Sequence of chain 1.B:
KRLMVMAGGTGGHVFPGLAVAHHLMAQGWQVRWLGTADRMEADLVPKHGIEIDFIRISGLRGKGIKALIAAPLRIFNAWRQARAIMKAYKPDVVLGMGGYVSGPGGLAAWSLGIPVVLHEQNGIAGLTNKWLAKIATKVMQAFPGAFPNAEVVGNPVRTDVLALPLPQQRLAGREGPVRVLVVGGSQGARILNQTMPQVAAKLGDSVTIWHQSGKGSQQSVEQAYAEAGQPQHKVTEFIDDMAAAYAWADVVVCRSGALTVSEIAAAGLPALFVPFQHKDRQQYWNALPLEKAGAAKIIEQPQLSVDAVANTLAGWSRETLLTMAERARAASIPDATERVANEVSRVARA

Binding-site contacts:
Ligand atom C2' contacts residue SER192 of chain 1.B at 3.6 Å.
Ligand atom O2' contacts residue ARG164 of chain 1.B at 2.9 Å (salt-bridge).
Ligand atom O7' contacts residue GLN193 of chain 1.B at 3.2 Å.
Ligand atom O2 contacts residue PHE244 of chain 1.B at 3.3 Å.
Ligand atom C7' contacts residue GLN193 of chain 1.B at 3.6 Å.
Ligand atom C2 contacts residue PHE244 of chain 1.B at 3.2 Å (hydrophobic).
Ligand atom O2' contacts residue GLU269 of chain 1.B at 2.7 Å (salt-bridge).
Ligand atom O4 contacts residue GLN218 of chain 1.B at 3.2 Å.
Ligand atom O5' contacts residue SER192 of chain 1.B at 3.4 Å (h-bond).
Ligand atom N3 contacts residue PHE244 of chain 1.B at 3.2 Å.
Ligand atom O3B contacts residue GLU269 of chain 1.B at 2.4 Å (salt-bridge).
Ligand atom O2B contacts residue GLY191 of chain 1.B at 3.2 Å.
Ligand atom N3 contacts residue ILE245 of chain 1.B at 2.9 Å (h-bond).
Ligand atom O6' contacts residue GLY17 of chain 1.B at 3.1 Å.
Ligand atom O4' contacts residue THR16 of chain 1.B at 3.0 Å (h-bond).
Ligand atom O2A contacts residue GLY263 of chain 1.B at 3.5 Å.
Ligand atom C5B contacts residue THR266 of chain 1.B at 3.1 Å.
Ligand atom O2 contacts residue ILE245 of chain 1.B at 3.6 Å.
Ligand atom O4' contacts residue GLY18 of chain 1.B at 2.9 Å (h-bond).
Ligand atom C8' contacts residue GLN193 of chain 1.B at 3.3 Å.
Ligand atom C2B contacts residue GLU269 of chain 1.B at 3.3 Å.
Ligand atom O2A contacts residue THR266 of chain 1.B at 2.7 Å (h-bond).
Ligand atom C1' contacts residue SER192 of chain 1.B at 2.9 Å.
Ligand atom O1A contacts residue GLY263 of chain 1.B at 3.5 Å.
Ligand atom O1A contacts residue LEU265 of chain 1.B at 3.3 Å (h-bond).
Ligand atom C4 contacts residue PHE244 of chain 1.B at 3.5 Å (hydrophobic).
Ligand atom C6' contacts residue GLY18 of chain 1.B at 3.2 Å.
Ligand atom O6' contacts residue PHE21 of chain 1.B at 3.3 Å.
Ligand atom O2' contacts residue MET248 of chain 1.B at 3.1 Å.
Ligand atom O2 contacts residue ARG164 of chain 1.B at 3.4 Å (salt-bridge).
Ligand atom C3B contacts residue GLU269 of chain 1.B at 3.0 Å.
Ligand atom O3B contacts residue ARG164 of chain 1.B at 3.6 Å.
Ligand atom O3' contacts residue THR16 of chain 1.B at 3.0 Å (h-bond).
Ligand atom PA contacts residue THR266 of chain 1.B at 3.6 Å.
Ligand atom C6' contacts residue GLY17 of chain 1.B at 3.4 Å.
Ligand atom O2B contacts residue SER192 of chain 1.B at 2.6 Å (h-bond).
Ligand atom C4' contacts residue GLY17 of chain 1.B at 3.5 Å.
Ligand atom O5B contacts residue THR266 of chain 1.B at 3.4 Å (h-bond).
Ligand atom O4 contacts residue ILE245 of chain 1.B at 2.9 Å (h-bond).
Ligand atom O4' contacts residue GLY17 of chain 1.B at 3.1 Å (h-bond).

The protein below binds the small molecule below.
Small molecule (SMILES): CC(=O)N[C@H]1[C@@H](O[P](=O)(O)O[P](=O)(O)OC[C@H]2O[C@@H](n3ccc(=O)[nH]c3=O)[C@H](O)[C@@H]2O)O[C@H](CO)[C@@H](O)[C@@H]1O